Sequence of chain 2.B:
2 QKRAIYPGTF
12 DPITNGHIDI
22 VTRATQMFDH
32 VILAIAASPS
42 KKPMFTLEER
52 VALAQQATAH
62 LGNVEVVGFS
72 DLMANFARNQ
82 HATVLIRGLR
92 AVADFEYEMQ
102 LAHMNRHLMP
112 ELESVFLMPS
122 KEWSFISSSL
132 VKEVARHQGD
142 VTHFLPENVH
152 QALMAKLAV

Binding-site contacts:
Ligand atom C13 contacts residue PHE70 of chain 1.B at 3.7 Å (hydrophobic).
Ligand atom C17 contacts residue MET74 of chain 1.B at 3.8 Å (hydrophobic).
Ligand atom C17 contacts residue GLY9 of chain 1.B at 3.8 Å.
Ligand atom N6 contacts residue LEU73 of chain 1.B at 3.6 Å.
Ligand atom C10 contacts residue ASN106 of chain 1.B at 3.5 Å.
Ligand atom C8 contacts residue LEU102 of chain 1.B at 3.6 Å (hydrophobic).
Ligand atom N5 contacts residue DMS1 of chain 1.O at 3.8 Å.
Ligand atom N15 contacts residue DMS1 of chain 1.O at 3.5 Å.
Ligand atom C17 contacts residue PRO8 of chain 1.B at 3.9 Å (hydrophobic).
Ligand atom C4 contacts residue DMS1 of chain 1.O at 3.9 Å.
Ligand atom C16 contacts residue SO41 of chain 1.J at 3.6 Å.
Ligand atom C10 contacts residue VAL135 of chain 2.B at 3.8 Å (hydrophobic).
Ligand atom N2 contacts residue LEU73 of chain 1.B at 3.7 Å.
Ligand atom N11 contacts residue ALA37 of chain 1.B at 3.4 Å.
Ligand atom C12 contacts residue ALA37 of chain 1.B at 3.6 Å (hydrophobic).
Ligand atom N19 contacts residue HIS138 of chain 2.B at 3.6 Å (h-bond).
Ligand atom N19 contacts residue ASP72 of chain 1.B at 3.1 Å (salt-bridge).
Ligand atom C9 contacts residue GLU134 of chain 2.B at 3.5 Å.
Ligand atom C1 contacts residue HIS138 of chain 2.B at 3.8 Å.
Ligand atom N2 contacts residue MET74 of chain 1.B at 3.0 Å (h-bond).
Ligand atom C9 contacts residue DMS1 of chain 1.O at 3.8 Å.
Ligand atom C7 contacts residue VAL135 of chain 2.B at 3.9 Å (hydrophobic).
Ligand atom C3 contacts residue MET74 of chain 1.B at 3.5 Å (hydrophobic).
Ligand atom C14 contacts residue ALA37 of chain 1.B at 3.5 Å (hydrophobic).
Ligand atom C10 contacts residue MET105 of chain 1.B at 3.4 Å (hydrophobic).
Ligand atom C14 contacts residue DMS1 of chain 1.O at 3.7 Å.
Ligand atom N15 contacts residue ALA37 of chain 1.B at 3.4 Å.
Ligand atom C13 contacts residue ALA37 of chain 1.B at 3.7 Å (hydrophobic).
Ligand atom C18 contacts residue HIS138 of chain 2.B at 3.5 Å.
Ligand atom C8 contacts residue VAL135 of chain 2.B at 3.9 Å (hydrophobic).
Ligand atom N5 contacts residue HIS138 of chain 2.B at 3.8 Å.
Ligand atom C18 contacts residue SO41 of chain 1.J at 3.7 Å.
Ligand atom C16 contacts residue SER39 of chain 1.B at 3.5 Å.
Ligand atom C3 contacts residue LEU73 of chain 1.B at 3.8 Å (hydrophobic).
Ligand atom N11 contacts residue DMS1 of chain 1.O at 3.7 Å.
Ligand atom C13 contacts residue MET74 of chain 1.B at 3.8 Å (hydrophobic).
Ligand atom C17 contacts residue DMS1 of chain 1.O at 3.4 Å.
Ligand atom C4 contacts residue MET74 of chain 1.B at 3.8 Å (hydrophobic).
Ligand atom C8 contacts residue LEU131 of chain 2.B at 3.9 Å (hydrophobic).
Ligand atom N6 contacts residue MET74 of chain 1.B at 3.7 Å.

Sequence of chain 1.B:
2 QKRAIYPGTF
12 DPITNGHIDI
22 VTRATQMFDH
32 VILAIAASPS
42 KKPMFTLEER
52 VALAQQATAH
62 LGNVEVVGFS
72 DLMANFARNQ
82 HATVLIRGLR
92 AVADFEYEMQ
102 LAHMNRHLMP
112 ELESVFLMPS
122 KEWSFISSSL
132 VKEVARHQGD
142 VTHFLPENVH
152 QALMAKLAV

The protein below binds the small molecule below.
Small molecule (SMILES): Cc1ccc2nc(NCc3cc(C)nn3C)[nH]c2n1